Sequence of chain 1.D:
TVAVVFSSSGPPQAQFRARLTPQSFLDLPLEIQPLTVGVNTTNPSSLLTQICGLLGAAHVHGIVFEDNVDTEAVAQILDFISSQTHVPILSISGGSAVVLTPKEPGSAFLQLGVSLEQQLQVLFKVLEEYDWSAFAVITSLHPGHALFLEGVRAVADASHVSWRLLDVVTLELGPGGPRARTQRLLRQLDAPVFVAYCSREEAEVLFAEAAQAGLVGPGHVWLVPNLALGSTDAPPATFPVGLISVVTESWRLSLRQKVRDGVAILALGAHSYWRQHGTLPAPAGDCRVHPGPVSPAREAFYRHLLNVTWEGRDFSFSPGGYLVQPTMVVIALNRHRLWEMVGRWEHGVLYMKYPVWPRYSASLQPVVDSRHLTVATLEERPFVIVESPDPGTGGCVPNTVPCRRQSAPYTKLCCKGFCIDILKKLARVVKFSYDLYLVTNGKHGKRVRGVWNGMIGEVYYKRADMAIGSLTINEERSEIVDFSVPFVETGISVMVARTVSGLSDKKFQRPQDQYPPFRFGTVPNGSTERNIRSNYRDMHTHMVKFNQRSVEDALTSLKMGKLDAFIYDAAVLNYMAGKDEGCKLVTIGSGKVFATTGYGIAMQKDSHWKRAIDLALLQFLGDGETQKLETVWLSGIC

This small molecule binds to this protein.
Small molecule (SMILES): CC(=O)N[C@@H]1[C@@H](O)[C@H](O)[C@@H](CO)O[C@H]1O

Binding-site contacts:
Ligand atom O3 contacts residue HIS365 of chain 1.D at 4.2 Å.
Ligand atom C2 contacts residue ASN368 of chain 1.D at 2.5 Å.
Ligand atom C8 contacts residue ARG364 of chain 1.D at 3.2 Å.
Ligand atom C8 contacts residue HIS365 of chain 1.D at 4.4 Å.
Ligand atom C4 contacts residue ASN368 of chain 1.D at 4.2 Å.
Ligand atom C3 contacts residue ASN368 of chain 1.D at 3.8 Å.
Ligand atom C1 contacts residue ASN368 of chain 1.D at 1.4 Å.
Ligand atom C7 contacts residue ASN368 of chain 1.D at 3.6 Å.
Ligand atom N2 contacts residue ARG364 of chain 1.D at 3.9 Å.
Ligand atom N2 contacts residue HIS365 of chain 1.D at 4.0 Å.
Ligand atom O7 contacts residue ASN368 of chain 1.D at 3.9 Å.
Ligand atom C2 contacts residue HIS365 of chain 1.D at 4.4 Å.
Ligand atom O5 contacts residue ASN368 of chain 1.D at 2.4 Å (h-bond).
Ligand atom C7 contacts residue ARG364 of chain 1.D at 4.1 Å.
Ligand atom N2 contacts residue ASN368 of chain 1.D at 3.0 Å (h-bond).
Ligand atom C5 contacts residue ASN368 of chain 1.D at 3.7 Å.